Binding-site contacts:
Ligand atom C23 contacts residue TYR111 of chain 1.A at 4.0 Å (hydrophobic).
Ligand atom N25 contacts residue TYR111 of chain 1.A at 4.0 Å.
Ligand atom C12 contacts residue PHE106 of chain 1.A at 4.2 Å (hydrophobic).
Ligand atom C12 contacts residue PHE22 of chain 1.A at 3.9 Å (hydrophobic).
Ligand atom C3 contacts residue ARG6 of chain 1.A at 4.2 Å.
Ligand atom O7 contacts residue ASN23 of chain 1.A at 2.9 Å (h-bond).
Ligand atom C22 contacts residue TYR111 of chain 1.A at 3.8 Å (hydrophobic).
Ligand atom C18 contacts residue CYS29 of chain 1.A at 4.0 Å (hydrophobic).
Ligand atom C2 contacts residue ARG6 of chain 1.A at 4.0 Å.
Ligand atom C15 contacts residue ASN23 of chain 1.A at 3.5 Å.
Ligand atom C18 contacts residue PHE106 of chain 1.A at 3.6 Å (hydrophobic).
Ligand atom C21 contacts residue ILE9 of chain 1.A at 3.8 Å (hydrophobic).
Ligand atom C19 contacts residue PHE5 of chain 1.A at 4.1 Å (hydrophobic).
Ligand atom C11 contacts residue ILE9 of chain 1.A at 3.4 Å (hydrophobic).
Ligand atom C24 contacts residue TYR111 of chain 1.A at 3.6 Å (hydrophobic).
Ligand atom C3 contacts residue LEU2 of chain 1.A at 3.9 Å (hydrophobic).
Ligand atom C18 contacts residue LEU41 of chain 1.A at 4.1 Å (hydrophobic).
Ligand atom O24 contacts residue TYR111 of chain 1.A at 3.1 Å.
Ligand atom O7 contacts residue PHE22 of chain 1.A at 3.2 Å.
Ligand atom C6 contacts residue CYS29 of chain 1.A at 3.6 Å (hydrophobic).
Ligand atom C14 contacts residue ASN23 of chain 1.A at 4.2 Å.
Ligand atom C14 contacts residue PHE22 of chain 1.A at 4.2 Å (hydrophobic).
Ligand atom O3 contacts residue PHE22 of chain 1.A at 4.0 Å.
Ligand atom C7 contacts residue ASN23 of chain 1.A at 3.4 Å.
Ligand atom C1 contacts residue TYR69 of chain 1.A at 4.1 Å (hydrophobic).
Ligand atom C11 contacts residue PHE106 of chain 1.A at 3.7 Å (hydrophobic).
Ligand atom C16 contacts residue TYR111 of chain 1.A at 4.0 Å (hydrophobic).
Ligand atom C19 contacts residue TYR69 of chain 1.A at 4.0 Å (hydrophobic).
Ligand atom C8 contacts residue CYS29 of chain 1.A at 4.1 Å (hydrophobic).
Ligand atom C18 contacts residue CYS45 of chain 1.A at 3.8 Å (hydrophobic).
Ligand atom C6 contacts residue GLY30 of chain 1.A at 3.5 Å.
Ligand atom C21 contacts residue ILE13 of chain 1.A at 3.8 Å (hydrophobic).
Ligand atom C12 contacts residue ILE9 of chain 1.A at 3.8 Å (hydrophobic).
Ligand atom C2 contacts residue LEU2 of chain 1.A at 3.8 Å (hydrophobic).
Ligand atom C15 contacts residue TYR25 of chain 1.A at 3.6 Å (hydrophobic).
Ligand atom C15 contacts residue CYS29 of chain 1.A at 4.0 Å (hydrophobic).
Ligand atom C7 contacts residue CYS29 of chain 1.A at 4.1 Å (hydrophobic).
Ligand atom O3 contacts residue ARG6 of chain 1.A at 3.1 Å (salt-bridge).
Ligand atom C1 contacts residue PHE5 of chain 1.A at 3.7 Å (hydrophobic).
Ligand atom C16 contacts residue LEU41 of chain 1.A at 3.9 Å (hydrophobic).

The protein below binds the small molecule below.
Small molecule (SMILES): C[C@H](CCC(=O)NCC(=O)O)[C@H]1CC[C@H]2[C@@H]3C(O)C[C@@H]4C[C@H](O)CC[C@]4(C)[C@H]3CC[C@]12C

Sequence of chain 1.A:
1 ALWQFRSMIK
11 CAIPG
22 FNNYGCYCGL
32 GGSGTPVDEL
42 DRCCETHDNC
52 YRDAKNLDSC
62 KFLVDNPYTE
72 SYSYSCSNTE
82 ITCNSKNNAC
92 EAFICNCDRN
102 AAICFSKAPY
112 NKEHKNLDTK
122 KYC